This small molecule binds to this protein.
Small molecule (SMILES): CCC(=O)Nc1cc(-c2c[nH]c3ncnc(Nc4ccc(OCc5ccccn5)c(Cl)c4)c23)ccc1OCCO

Binding-site contacts:
Ligand atom CBI contacts residue CYS108 of chain 1.B at 1.8 Å (hydrophobic).
Ligand atom CAP contacts residue ASP166 of chain 1.B at 3.5 Å.
Ligand atom CAY contacts residue PHE167 of chain 1.B at 3.5 Å (hydrophobic).
Ligand atom C2 contacts residue ALA54 of chain 1.B at 3.3 Å (hydrophobic).
Ligand atom CAX contacts residue CYS86 of chain 1.B at 3.5 Å (hydrophobic).
Ligand atom CAN contacts residue MET101 of chain 1.B at 3.7 Å (hydrophobic).
Ligand atom CAY contacts residue THR165 of chain 1.B at 3.8 Å.
Ligand atom NAE contacts residue ASP166 of chain 1.B at 3.3 Å (salt-bridge).
Ligand atom CAY contacts residue MET77 of chain 1.B at 3.6 Å (hydrophobic).
Ligand atom N3 contacts residue LEU103 of chain 1.B at 3.7 Å.
Ligand atom C4 contacts residue MET104 of chain 1.B at 3.6 Å (hydrophobic).
Ligand atom NAE contacts residue PHE167 of chain 1.B at 3.7 Å.
Ligand atom C2 contacts residue MET101 of chain 1.B at 3.6 Å (hydrophobic).
Ligand atom OBK contacts residue GLY30 of chain 1.B at 3.5 Å.
Ligand atom NAE contacts residue MET77 of chain 1.B at 3.7 Å.
Ligand atom CBH contacts residue ASP111 of chain 1.B at 3.6 Å.
Ligand atom CBG contacts residue CYS108 of chain 1.B at 3.5 Å (hydrophobic).
Ligand atom CAS contacts residue MET101 of chain 1.B at 3.5 Å (hydrophobic).
Ligand atom N1 contacts residue ALA54 of chain 1.B at 3.4 Å.
Ligand atom C6 contacts residue LEU155 of chain 1.B at 3.6 Å (hydrophobic).
Ligand atom C2 contacts residue MET104 of chain 1.B at 3.5 Å (hydrophobic).
Ligand atom N3 contacts residue MET104 of chain 1.B at 2.9 Å (h-bond).
Ligand atom CL1 contacts residue LEU99 of chain 1.B at 3.4 Å.
Ligand atom NAE contacts residue THR165 of chain 1.B at 3.5 Å (h-bond).
Ligand atom CBF contacts residue SER31 of chain 1.B at 3.1 Å.
Ligand atom CAY contacts residue ASP166 of chain 1.B at 3.6 Å.
Ligand atom CAO contacts residue THR165 of chain 1.B at 3.7 Å.
Ligand atom OBJ contacts residue LYS56 of chain 1.B at 3.7 Å.
Ligand atom N1 contacts residue MET101 of chain 1.B at 3.1 Å.
Ligand atom CAS contacts residue VAL37 of chain 1.B at 3.7 Å (hydrophobic).
Ligand atom CBH contacts residue CYS108 of chain 1.B at 2.7 Å (hydrophobic).
Ligand atom CBD contacts residue VAL37 of chain 1.B at 3.6 Å (hydrophobic).
Ligand atom NAC contacts residue MET104 of chain 1.B at 3.0 Å (h-bond).
Ligand atom CAP contacts residue THR165 of chain 1.B at 3.4 Å.
Ligand atom OBM contacts residue ARG152 of chain 1.B at 3.5 Å (salt-bridge).
Ligand atom OBM contacts residue CYS108 of chain 1.B at 3.6 Å.
Ligand atom C2 contacts residue GLN102 of chain 1.B at 3.4 Å.
Ligand atom CL1 contacts residue LYS56 of chain 1.B at 3.6 Å.
Ligand atom CAW contacts residue MET101 of chain 1.B at 3.7 Å (hydrophobic).
Ligand atom N1 contacts residue LEU155 of chain 1.B at 3.5 Å.

Sequence of chain 1.B:
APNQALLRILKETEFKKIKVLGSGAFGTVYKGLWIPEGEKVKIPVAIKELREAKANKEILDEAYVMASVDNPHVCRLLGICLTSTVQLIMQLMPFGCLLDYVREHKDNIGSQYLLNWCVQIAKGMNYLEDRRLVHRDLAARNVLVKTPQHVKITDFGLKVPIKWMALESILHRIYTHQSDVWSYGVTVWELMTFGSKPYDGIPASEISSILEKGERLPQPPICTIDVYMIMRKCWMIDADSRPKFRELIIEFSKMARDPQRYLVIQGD